Sequence of chain 1.E:
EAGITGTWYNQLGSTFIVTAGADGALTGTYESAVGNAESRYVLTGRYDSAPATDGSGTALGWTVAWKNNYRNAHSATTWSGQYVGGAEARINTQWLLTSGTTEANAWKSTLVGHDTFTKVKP

Sequence of chain 1.O:
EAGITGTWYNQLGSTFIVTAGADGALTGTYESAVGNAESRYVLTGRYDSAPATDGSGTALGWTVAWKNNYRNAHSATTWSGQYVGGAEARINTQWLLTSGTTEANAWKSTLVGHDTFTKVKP

Binding-site contacts:
Ligand atom OE2 contacts residue ARG108 of chain 1.E at 2.8 Å (salt-bridge).
Ligand atom O contacts residue ALA70 of chain 1.E at 3.5 Å.
Ligand atom OE1 contacts residue LEU49 of chain 1.E at 3.5 Å (h-bond).
Ligand atom CE1 contacts residue TRP103 of chain 1.E at 3.4 Å (hydrophobic).
Ligand atom OE1 contacts residue ARG108 of chain 1.E at 2.8 Å (salt-bridge).
Ligand atom CE2 contacts residue TRP144 of chain 1.O at 3.3 Å (hydrophobic).
Ligand atom OE2 contacts residue LYS145 of chain 1.O at 2.8 Å (salt-bridge).
Ligand atom CB contacts residue ARG108 of chain 1.E at 3.5 Å.
Ligand atom CG contacts residue LYS145 of chain 1.O at 3.5 Å.
Ligand atom OE2 contacts residue ASN142 of chain 1.O at 3.4 Å (h-bond).
Ligand atom O contacts residue TRP144 of chain 1.O at 3.5 Å.
Ligand atom NE2 contacts residue SER112 of chain 1.E at 2.8 Å (h-bond).
Ligand atom CD contacts residue ASN142 of chain 1.O at 3.3 Å.
Ligand atom CB contacts residue TRP103 of chain 1.E at 3.5 Å (hydrophobic).
Ligand atom CG contacts residue SER69 of chain 1.E at 3.3 Å.
Ligand atom O contacts residue VAL71 of chain 1.E at 3.5 Å.
Ligand atom CD2 contacts residue TRP144 of chain 1.O at 3.5 Å (hydrophobic).
Ligand atom OE1 contacts residue THR114 of chain 1.E at 2.7 Å (h-bond).
Ligand atom O contacts residue SER69 of chain 1.E at 3.1 Å.
Ligand atom OE2 contacts residue SER69 of chain 1.E at 2.7 Å (h-bond).
Ligand atom CE1 contacts residue TRP132 of chain 1.E at 3.6 Å (hydrophobic).
Ligand atom NZ contacts residue ALA70 of chain 1.E at 3.0 Å (h-bond).
Ligand atom CZ contacts residue TRP132 of chain 1.E at 3.6 Å (hydrophobic).
Ligand atom CB contacts residue TYR78 of chain 1.E at 3.5 Å (hydrophobic).
Ligand atom NE2 contacts residue TRP103 of chain 1.E at 3.5 Å.
Ligand atom CD contacts residue LYS145 of chain 1.O at 3.5 Å.
Ligand atom CG contacts residue TRP144 of chain 1.O at 3.4 Å (hydrophobic).
Ligand atom N contacts residue TRP144 of chain 1.O at 3.5 Å.
Ligand atom CD1 contacts residue TRP144 of chain 1.O at 3.6 Å (hydrophobic).
Ligand atom CB contacts residue TRP144 of chain 1.O at 3.5 Å (hydrophobic).
Ligand atom CD2 contacts residue SER112 of chain 1.E at 3.6 Å.
Ligand atom CD contacts residue ARG108 of chain 1.E at 3.5 Å.
Ligand atom CD contacts residue SER69 of chain 1.E at 3.5 Å.
Ligand atom CG contacts residue ALA70 of chain 1.E at 3.6 Å (hydrophobic).
Ligand atom NZ contacts residue VAL71 of chain 1.E at 3.2 Å (h-bond).
Ligand atom OE1 contacts residue TRP103 of chain 1.E at 3.5 Å.
Ligand atom NE2 contacts residue LEU49 of chain 1.E at 3.1 Å (h-bond).
Ligand atom NE2 contacts residue ALA70 of chain 1.E at 3.6 Å.
Ligand atom CG contacts residue VAL71 of chain 1.E at 3.5 Å (hydrophobic).
Ligand atom OE1 contacts residue ASN142 of chain 1.O at 3.4 Å (h-bond).

The protein below binds the small molecule below.
Small molecule (SMILES): CC(C)[C@H](NC(=O)[C@H](CC1=c2ccccc2=NC1)NC(=O)[C@@H](N)CCC(=O)O)C(=O)N[C@@H](Cc1cnc[nH]1)C(=O)N1CCC[C@H]1C(=O)N[C@@H](CCC(N)=O)C(=O)N[C@@H](Cc1ccccc1)C(=O)N[C@@H](CCC(=O)O)C(=O)N[C@@H](CCC(N)=O)C(=O)N[C@@H](CCCCN)C(=O)N[C@@H](C)C=O